This protein binds this small molecule.
Small molecule (SMILES): CC(=O)N[C@@H]1[C@@H](O)[C@H](O)[C@@H](CO)O[C@H]1O

Binding-site contacts:
Ligand atom C4 contacts residue ASN654 of chain 1.I at 4.2 Å.
Ligand atom O5 contacts residue ASN654 of chain 1.I at 2.4 Å (h-bond).
Ligand atom C7 contacts residue ASN654 of chain 1.I at 3.4 Å.
Ligand atom O7 contacts residue ASN654 of chain 1.I at 3.6 Å.
Ligand atom C8 contacts residue VAL653 of chain 1.I at 4.0 Å (hydrophobic).
Ligand atom N2 contacts residue ASN654 of chain 1.I at 2.8 Å (h-bond).
Ligand atom C8 contacts residue ASN654 of chain 1.I at 4.2 Å.
Ligand atom C8 contacts residue TYR652 of chain 1.I at 3.7 Å (hydrophobic).
Ligand atom C1 contacts residue ASN654 of chain 1.I at 1.4 Å.
Ligand atom C2 contacts residue ASN654 of chain 1.I at 2.4 Å.
Ligand atom C3 contacts residue ASN654 of chain 1.I at 3.8 Å.
Ligand atom C5 contacts residue ASN654 of chain 1.I at 3.7 Å.

Sequence of chain 1.I:
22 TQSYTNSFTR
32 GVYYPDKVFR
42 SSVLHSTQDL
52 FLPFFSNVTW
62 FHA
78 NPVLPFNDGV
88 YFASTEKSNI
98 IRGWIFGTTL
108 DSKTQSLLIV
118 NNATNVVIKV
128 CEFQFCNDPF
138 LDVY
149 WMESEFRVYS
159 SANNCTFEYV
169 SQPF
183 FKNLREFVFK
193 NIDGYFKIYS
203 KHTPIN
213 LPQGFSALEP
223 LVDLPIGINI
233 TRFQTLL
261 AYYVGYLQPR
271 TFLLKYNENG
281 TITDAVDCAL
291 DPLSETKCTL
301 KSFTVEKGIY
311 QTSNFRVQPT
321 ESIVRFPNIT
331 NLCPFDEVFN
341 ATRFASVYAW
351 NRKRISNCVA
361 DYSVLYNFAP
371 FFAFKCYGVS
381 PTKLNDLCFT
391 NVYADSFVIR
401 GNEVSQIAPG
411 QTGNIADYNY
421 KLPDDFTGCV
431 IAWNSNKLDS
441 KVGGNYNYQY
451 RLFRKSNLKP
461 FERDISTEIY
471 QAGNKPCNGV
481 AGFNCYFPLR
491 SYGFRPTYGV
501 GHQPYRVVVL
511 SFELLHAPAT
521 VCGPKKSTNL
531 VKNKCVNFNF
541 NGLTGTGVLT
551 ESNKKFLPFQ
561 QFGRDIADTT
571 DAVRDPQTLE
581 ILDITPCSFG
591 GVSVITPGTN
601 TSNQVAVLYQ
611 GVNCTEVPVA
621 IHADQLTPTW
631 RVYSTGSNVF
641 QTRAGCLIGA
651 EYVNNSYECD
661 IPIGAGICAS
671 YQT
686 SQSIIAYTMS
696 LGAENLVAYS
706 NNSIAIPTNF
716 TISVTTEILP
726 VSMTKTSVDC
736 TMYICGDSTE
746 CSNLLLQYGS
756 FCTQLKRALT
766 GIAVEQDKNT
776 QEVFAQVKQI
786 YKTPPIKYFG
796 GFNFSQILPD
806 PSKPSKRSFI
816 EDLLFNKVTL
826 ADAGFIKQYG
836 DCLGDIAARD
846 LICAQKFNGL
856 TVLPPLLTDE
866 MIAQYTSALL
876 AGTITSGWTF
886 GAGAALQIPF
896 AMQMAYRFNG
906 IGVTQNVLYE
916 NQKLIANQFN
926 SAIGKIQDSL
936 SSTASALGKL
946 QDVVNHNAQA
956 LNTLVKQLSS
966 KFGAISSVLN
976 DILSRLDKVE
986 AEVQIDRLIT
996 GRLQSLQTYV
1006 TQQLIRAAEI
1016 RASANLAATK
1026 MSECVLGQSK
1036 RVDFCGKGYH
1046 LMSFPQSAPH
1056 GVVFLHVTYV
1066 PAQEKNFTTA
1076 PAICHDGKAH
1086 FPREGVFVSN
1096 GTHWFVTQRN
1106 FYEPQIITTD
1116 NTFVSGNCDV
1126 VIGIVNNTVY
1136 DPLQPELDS